Sequence of chain 1.A:
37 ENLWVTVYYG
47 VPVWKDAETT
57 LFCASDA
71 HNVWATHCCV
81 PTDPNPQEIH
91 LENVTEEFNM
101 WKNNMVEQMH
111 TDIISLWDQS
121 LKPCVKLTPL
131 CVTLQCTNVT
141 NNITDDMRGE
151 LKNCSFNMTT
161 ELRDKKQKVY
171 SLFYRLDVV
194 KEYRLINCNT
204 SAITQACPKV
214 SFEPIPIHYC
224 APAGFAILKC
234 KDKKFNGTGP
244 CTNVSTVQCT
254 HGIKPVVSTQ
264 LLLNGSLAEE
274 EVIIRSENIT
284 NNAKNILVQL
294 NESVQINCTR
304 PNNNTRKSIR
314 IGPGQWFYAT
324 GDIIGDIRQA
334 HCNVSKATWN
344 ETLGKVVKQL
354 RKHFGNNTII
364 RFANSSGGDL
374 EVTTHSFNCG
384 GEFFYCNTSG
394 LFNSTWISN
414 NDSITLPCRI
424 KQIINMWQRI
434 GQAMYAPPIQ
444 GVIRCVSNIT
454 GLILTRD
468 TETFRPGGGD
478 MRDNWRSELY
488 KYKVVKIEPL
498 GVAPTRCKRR

This small molecule binds to this protein.
Small molecule (SMILES): CC(=O)N[C@@H]1[C@@H](O)[C@H](O)[C@@H](CO)O[C@H]1O

Binding-site contacts:
Ligand atom C5 contacts residue ASN343 of chain 1.A at 3.8 Å.
Ligand atom N2 contacts residue TRP399 of chain 1.A at 4.3 Å.
Ligand atom C4 contacts residue ASN343 of chain 1.A at 4.4 Å.
Ligand atom N2 contacts residue ASN343 of chain 1.A at 3.0 Å (h-bond).
Ligand atom C7 contacts residue ASN343 of chain 1.A at 3.3 Å.
Ligand atom C1 contacts residue ASN343 of chain 1.A at 1.5 Å.
Ligand atom C3 contacts residue ASN343 of chain 1.A at 3.9 Å.
Ligand atom C2 contacts residue ASN343 of chain 1.A at 2.6 Å.
Ligand atom C8 contacts residue SER397 of chain 1.A at 3.8 Å.
Ligand atom C8 contacts residue LEU346 of chain 1.A at 4.4 Å (hydrophobic).
Ligand atom C8 contacts residue TRP399 of chain 1.A at 3.5 Å (hydrophobic).
Ligand atom O5 contacts residue ASN343 of chain 1.A at 2.5 Å (h-bond).
Ligand atom O7 contacts residue ASN343 of chain 1.A at 3.2 Å (h-bond).
Ligand atom C7 contacts residue TRP399 of chain 1.A at 4.4 Å (hydrophobic).
Ligand atom C8 contacts residue ASN343 of chain 1.A at 4.0 Å.